A protein and the small-molecule ligand that binds it are described below.
Small molecule (SMILES): C[C@@H]1O[C@@H](O)[C@@H](O)[C@H](O)[C@@H]1O

Binding-site contacts:
Ligand atom O1 contacts residue GLY341 of chain 3.A at 3.6 Å.
Ligand atom C5 contacts residue TRP247 of chain 3.A at 3.7 Å (hydrophobic).
Ligand atom O1 contacts residue ASP338 of chain 3.A at 2.5 Å (salt-bridge).
Ligand atom O1 contacts residue TRP339 of chain 3.A at 4.4 Å.
Ligand atom O1 contacts residue TRP247 of chain 3.A at 3.7 Å.
Ligand atom C1 contacts residue GLY341 of chain 3.A at 4.3 Å.
Ligand atom C2 contacts residue TRP247 of chain 3.A at 4.4 Å (hydrophobic).
Ligand atom C4 contacts residue GLU434 of chain 3.A at 3.5 Å.
Ligand atom O5 contacts residue TRP247 of chain 3.A at 2.5 Å (h-bond).
Ligand atom O2 contacts residue GLY341 of chain 3.A at 3.4 Å.
Ligand atom C4 contacts residue VAL437 of chain 3.A at 3.8 Å (hydrophobic).
Ligand atom O3 contacts residue ILE342 of chain 3.A at 4.2 Å.
Ligand atom O5 contacts residue ASP338 of chain 3.A at 4.2 Å.
Ligand atom O4 contacts residue GLU434 of chain 3.A at 2.9 Å (salt-bridge).
Ligand atom O4 contacts residue GLN438 of chain 3.A at 3.6 Å.
Ligand atom C6 contacts residue LEU441 of chain 3.A at 3.7 Å (hydrophobic).
Ligand atom C3 contacts residue GLU434 of chain 3.A at 3.5 Å.
Ligand atom C5 contacts residue VAL437 of chain 3.A at 3.9 Å (hydrophobic).
Ligand atom C6 contacts residue GLN438 of chain 3.A at 3.4 Å.
Ligand atom C6 contacts residue TRP247 of chain 3.A at 4.0 Å (hydrophobic).
Ligand atom O1 contacts residue PHE337 of chain 3.A at 4.2 Å.
Ligand atom C6 contacts residue ASN251 of chain 3.A at 3.6 Å.
Ligand atom C6 contacts residue VAL437 of chain 3.A at 4.1 Å (hydrophobic).
Ligand atom O3 contacts residue GLU434 of chain 3.A at 2.5 Å (salt-bridge).
Ligand atom C1 contacts residue TRP247 of chain 3.A at 3.1 Å (hydrophobic).
Ligand atom C2 contacts residue GLY341 of chain 3.A at 4.3 Å.
Ligand atom C1 contacts residue ASP338 of chain 3.A at 3.4 Å.
Ligand atom C3 contacts residue GLY341 of chain 3.A at 4.5 Å.

Sequence of chain 3.A:
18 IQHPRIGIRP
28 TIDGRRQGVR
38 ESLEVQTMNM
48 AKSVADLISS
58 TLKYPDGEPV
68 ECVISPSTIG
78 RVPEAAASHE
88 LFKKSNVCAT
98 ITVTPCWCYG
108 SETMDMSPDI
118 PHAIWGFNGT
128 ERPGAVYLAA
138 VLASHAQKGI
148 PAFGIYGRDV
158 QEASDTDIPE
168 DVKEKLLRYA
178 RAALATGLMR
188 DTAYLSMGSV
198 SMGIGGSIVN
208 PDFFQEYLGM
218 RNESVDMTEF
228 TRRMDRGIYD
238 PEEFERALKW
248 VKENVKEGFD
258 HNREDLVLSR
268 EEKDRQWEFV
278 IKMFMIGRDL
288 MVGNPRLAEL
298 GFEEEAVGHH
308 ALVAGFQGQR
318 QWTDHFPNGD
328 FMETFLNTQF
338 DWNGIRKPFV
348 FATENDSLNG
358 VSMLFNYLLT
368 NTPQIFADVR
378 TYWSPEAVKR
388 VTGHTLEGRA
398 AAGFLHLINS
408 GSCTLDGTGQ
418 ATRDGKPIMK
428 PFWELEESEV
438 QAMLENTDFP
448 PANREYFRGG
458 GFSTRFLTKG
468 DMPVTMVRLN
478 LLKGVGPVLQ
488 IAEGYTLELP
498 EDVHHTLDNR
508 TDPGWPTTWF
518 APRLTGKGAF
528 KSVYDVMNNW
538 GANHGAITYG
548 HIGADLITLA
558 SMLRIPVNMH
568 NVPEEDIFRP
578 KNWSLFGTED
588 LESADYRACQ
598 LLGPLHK